Sequence of chain 2.A:
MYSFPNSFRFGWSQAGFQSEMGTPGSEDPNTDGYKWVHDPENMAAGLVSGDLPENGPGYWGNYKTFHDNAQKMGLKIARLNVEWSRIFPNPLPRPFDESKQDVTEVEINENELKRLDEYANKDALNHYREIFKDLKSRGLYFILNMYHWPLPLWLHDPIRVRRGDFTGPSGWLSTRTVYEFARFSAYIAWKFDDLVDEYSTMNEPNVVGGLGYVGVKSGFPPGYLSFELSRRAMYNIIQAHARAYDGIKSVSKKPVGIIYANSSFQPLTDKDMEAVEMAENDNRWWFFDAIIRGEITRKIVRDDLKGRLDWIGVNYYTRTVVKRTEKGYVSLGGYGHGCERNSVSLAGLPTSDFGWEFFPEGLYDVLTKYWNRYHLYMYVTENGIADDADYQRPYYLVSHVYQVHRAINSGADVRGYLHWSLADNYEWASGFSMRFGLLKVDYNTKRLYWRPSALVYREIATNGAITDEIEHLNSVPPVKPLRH

This protein binds this small molecule.
Small molecule (SMILES): c1ccc2[nH]ccc2c1

Binding-site contacts:
Ligand atom C3 contacts residue TRP433 of chain 2.A at 3.9 Å (hydrophobic).
Ligand atom C6 contacts residue PHE222 of chain 2.A at 4.4 Å (hydrophobic).
Ligand atom C7 contacts residue TRP433 of chain 2.A at 3.6 Å (hydrophobic).
Ligand atom C2 contacts residue PHE222 of chain 2.A at 4.2 Å (hydrophobic).
Ligand atom N1 contacts residue PHE222 of chain 2.A at 3.4 Å.
Ligand atom C6 contacts residue TRP433 of chain 2.A at 3.5 Å (hydrophobic).
Ligand atom C8 contacts residue TRP433 of chain 2.A at 3.5 Å (hydrophobic).
Ligand atom C4 contacts residue TRP433 of chain 2.A at 3.7 Å (hydrophobic).
Ligand atom C4 contacts residue VAL37 of chain 2.A at 3.8 Å (hydrophobic).
Ligand atom C5 contacts residue VAL37 of chain 2.A at 3.5 Å (hydrophobic).
Ligand atom C3 contacts residue GLY33 of chain 2.A at 3.4 Å.
Ligand atom C5 contacts residue GLY221 of chain 2.A at 4.2 Å.
Ligand atom C6 contacts residue ALA434 of chain 2.A at 3.9 Å (hydrophobic).
Ligand atom C9 contacts residue PRO223 of chain 2.A at 3.7 Å (hydrophobic).
Ligand atom C7 contacts residue PHE222 of chain 2.A at 3.7 Å (hydrophobic).
Ligand atom C2 contacts residue PRO152 of chain 2.A at 3.8 Å (hydrophobic).
Ligand atom C8 contacts residue PHE222 of chain 2.A at 4.2 Å (hydrophobic).
Ligand atom C6 contacts residue GLY221 of chain 2.A at 3.6 Å.
Ligand atom N1 contacts residue PRO223 of chain 2.A at 3.5 Å.
Ligand atom N1 contacts residue TRP151 of chain 2.A at 3.7 Å.
Ligand atom C9 contacts residue GLY33 of chain 2.A at 3.9 Å.
Ligand atom C4 contacts residue PRO223 of chain 2.A at 4.2 Å (hydrophobic).
Ligand atom N1 contacts residue TRP433 of chain 2.A at 4.0 Å.
Ligand atom C5 contacts residue PRO223 of chain 2.A at 4.3 Å (hydrophobic).
Ligand atom C4 contacts residue GLY33 of chain 2.A at 3.9 Å.
Ligand atom C5 contacts residue ALA434 of chain 2.A at 4.2 Å (hydrophobic).
Ligand atom C3 contacts residue PRO223 of chain 2.A at 3.8 Å (hydrophobic).
Ligand atom C2 contacts residue PRO223 of chain 2.A at 3.7 Å (hydrophobic).
Ligand atom C4 contacts residue TRP36 of chain 2.A at 4.3 Å (hydrophobic).
Ligand atom C2 contacts residue TRP151 of chain 2.A at 3.5 Å (hydrophobic).
Ligand atom C7 contacts residue PRO223 of chain 2.A at 3.4 Å (hydrophobic).
Ligand atom C2 contacts residue TRP433 of chain 2.A at 4.0 Å (hydrophobic).
Ligand atom C8 contacts residue PRO223 of chain 2.A at 3.2 Å (hydrophobic).
Ligand atom C4 contacts residue PHE17 of chain 2.A at 4.0 Å (hydrophobic).
Ligand atom C9 contacts residue TRP433 of chain 2.A at 3.6 Å (hydrophobic).
Ligand atom C5 contacts residue TRP433 of chain 2.A at 3.9 Å (hydrophobic).
Ligand atom C3 contacts residue PRO152 of chain 2.A at 4.0 Å (hydrophobic).
Ligand atom C7 contacts residue GLY221 of chain 2.A at 4.1 Å.
Ligand atom C6 contacts residue PRO223 of chain 2.A at 4.0 Å (hydrophobic).
Ligand atom C5 contacts residue TRP36 of chain 2.A at 4.0 Å (hydrophobic).